Binding-site contacts:
Ligand atom N7 contacts residue ILE330 of chain 2.B at 3.2 Å.
Ligand atom O3P contacts residue SER327 of chain 2.B at 3.7 Å.
Ligand atom C2' contacts residue ASP364 of chain 2.B at 3.6 Å.
Ligand atom O5' contacts residue GLY365 of chain 2.B at 3.4 Å.
Ligand atom O2' contacts residue ASP364 of chain 2.B at 2.5 Å (salt-bridge).
Ligand atom O2' contacts residue ASN303 of chain 2.B at 3.7 Å.
Ligand atom O3' contacts residue SER68 of chain 2.B at 2.5 Å (h-bond).
Ligand atom O2' contacts residue ARG322 of chain 2.B at 3.5 Å (salt-bridge).
Ligand atom O6 contacts residue GLY413 of chain 2.B at 3.4 Å.
Ligand atom C3' contacts residue SER68 of chain 2.B at 3.5 Å.
Ligand atom N7 contacts residue MET70 of chain 2.B at 3.6 Å.
Ligand atom N4 contacts residue CYS331 of chain 2.B at 3.5 Å.
Ligand atom C4' contacts residue ASP364 of chain 2.B at 3.2 Å.
Ligand atom C3' contacts residue ASP364 of chain 2.B at 3.4 Å.
Ligand atom O6 contacts residue GLY415 of chain 2.B at 2.7 Å (h-bond).
Ligand atom N7 contacts residue GLY413 of chain 2.B at 3.2 Å.
Ligand atom O3' contacts residue ASP364 of chain 2.B at 2.6 Å (salt-bridge).
Ligand atom C5 contacts residue ILE330 of chain 2.B at 3.4 Å (hydrophobic).
Ligand atom O3P contacts residue GLY366 of chain 2.B at 3.2 Å (h-bond).
Ligand atom N1 contacts residue GLN441 of chain 2.B at 3.0 Å (h-bond).
Ligand atom O3' contacts residue ARG322 of chain 2.B at 3.5 Å (salt-bridge).
Ligand atom C8 contacts residue ILE330 of chain 2.B at 3.4 Å (hydrophobic).
Ligand atom N1 contacts residue CYS331 of chain 2.B at 3.4 Å (h-bond).
Ligand atom O3P contacts residue SER329 of chain 2.B at 3.1 Å (h-bond).
Ligand atom O1P contacts residue SER388 of chain 2.B at 3.2 Å (h-bond).
Ligand atom O2' contacts residue MYD1 of chain 2.H at 3.3 Å.
Ligand atom N7 contacts residue MET414 of chain 2.B at 3.2 Å (h-bond).
Ligand atom O5' contacts residue GLY328 of chain 2.B at 3.2 Å.
Ligand atom O6 contacts residue GLY442 of chain 2.B at 3.2 Å.
Ligand atom O1P contacts residue SER329 of chain 2.B at 3.2 Å (h-bond).
Ligand atom O6 contacts residue MET414 of chain 2.B at 3.6 Å.
Ligand atom O1P contacts residue TYR411 of chain 2.B at 3.0 Å (h-bond).
Ligand atom O2P contacts residue GLY387 of chain 2.B at 3.4 Å (h-bond).
Ligand atom C5' contacts residue ASP364 of chain 2.B at 3.6 Å.
Ligand atom C8 contacts residue MET70 of chain 2.B at 3.4 Å (hydrophobic).
Ligand atom O3P contacts residue GLY328 of chain 2.B at 3.1 Å.
Ligand atom C6 contacts residue GLY415 of chain 2.B at 3.6 Å.
Ligand atom N1 contacts residue MYD1 of chain 2.H at 3.1 Å (h-bond).
Ligand atom O4' contacts residue GLY328 of chain 2.B at 3.7 Å.
Ligand atom N9 contacts residue ILE330 of chain 2.B at 3.7 Å.

The small molecule below binds the protein below.
Small molecule (SMILES): NC(=O)c1ncn([C@@H]2O[C@H](COP(=O)(O)O)[C@@H](O)[C@H]2O)n1

Sequence of chain 4.B:
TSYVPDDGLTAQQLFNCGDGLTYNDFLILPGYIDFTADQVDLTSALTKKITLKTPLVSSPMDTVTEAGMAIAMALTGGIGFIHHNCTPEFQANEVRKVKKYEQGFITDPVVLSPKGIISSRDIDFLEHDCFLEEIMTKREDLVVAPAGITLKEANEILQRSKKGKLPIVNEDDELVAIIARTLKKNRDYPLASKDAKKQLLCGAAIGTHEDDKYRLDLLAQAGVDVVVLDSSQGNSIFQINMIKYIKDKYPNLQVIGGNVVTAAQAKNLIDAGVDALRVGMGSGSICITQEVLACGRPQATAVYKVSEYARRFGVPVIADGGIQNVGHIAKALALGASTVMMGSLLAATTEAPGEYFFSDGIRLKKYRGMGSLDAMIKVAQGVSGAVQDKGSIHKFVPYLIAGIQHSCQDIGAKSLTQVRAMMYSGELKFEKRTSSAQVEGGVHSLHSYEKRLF

Sequence of chain 2.B:
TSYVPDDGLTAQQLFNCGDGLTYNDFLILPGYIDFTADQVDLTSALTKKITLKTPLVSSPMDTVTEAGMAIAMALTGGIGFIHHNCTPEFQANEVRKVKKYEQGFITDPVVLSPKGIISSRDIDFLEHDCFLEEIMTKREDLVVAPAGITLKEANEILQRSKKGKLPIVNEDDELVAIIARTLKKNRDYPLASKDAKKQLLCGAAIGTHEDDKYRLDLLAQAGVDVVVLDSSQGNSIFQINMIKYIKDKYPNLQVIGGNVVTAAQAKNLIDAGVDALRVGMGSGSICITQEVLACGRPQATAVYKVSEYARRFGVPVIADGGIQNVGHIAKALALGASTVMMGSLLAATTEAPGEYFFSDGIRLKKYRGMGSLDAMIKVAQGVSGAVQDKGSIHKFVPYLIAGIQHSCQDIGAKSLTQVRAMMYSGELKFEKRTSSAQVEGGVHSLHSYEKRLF